Sequence of chain 1.L:
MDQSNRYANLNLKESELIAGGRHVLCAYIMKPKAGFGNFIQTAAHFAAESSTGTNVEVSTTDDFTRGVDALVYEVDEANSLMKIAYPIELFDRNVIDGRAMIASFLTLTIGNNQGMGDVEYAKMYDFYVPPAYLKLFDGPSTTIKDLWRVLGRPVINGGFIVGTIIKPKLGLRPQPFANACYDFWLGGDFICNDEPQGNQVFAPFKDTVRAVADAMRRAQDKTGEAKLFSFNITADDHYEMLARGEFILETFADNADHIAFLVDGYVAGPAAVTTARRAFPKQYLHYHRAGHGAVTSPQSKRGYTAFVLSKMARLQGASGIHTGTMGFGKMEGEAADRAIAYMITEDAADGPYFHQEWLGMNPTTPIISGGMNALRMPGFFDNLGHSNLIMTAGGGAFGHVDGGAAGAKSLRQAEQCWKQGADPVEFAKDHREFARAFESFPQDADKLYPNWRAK

The protein below binds the small molecule below.
Small molecule (SMILES): O=C(O)[C@@](O)(COP(=O)(O)O)[C@H](O)[C@H](O)COP(=O)(O)O

Sequence of chain 1.K:
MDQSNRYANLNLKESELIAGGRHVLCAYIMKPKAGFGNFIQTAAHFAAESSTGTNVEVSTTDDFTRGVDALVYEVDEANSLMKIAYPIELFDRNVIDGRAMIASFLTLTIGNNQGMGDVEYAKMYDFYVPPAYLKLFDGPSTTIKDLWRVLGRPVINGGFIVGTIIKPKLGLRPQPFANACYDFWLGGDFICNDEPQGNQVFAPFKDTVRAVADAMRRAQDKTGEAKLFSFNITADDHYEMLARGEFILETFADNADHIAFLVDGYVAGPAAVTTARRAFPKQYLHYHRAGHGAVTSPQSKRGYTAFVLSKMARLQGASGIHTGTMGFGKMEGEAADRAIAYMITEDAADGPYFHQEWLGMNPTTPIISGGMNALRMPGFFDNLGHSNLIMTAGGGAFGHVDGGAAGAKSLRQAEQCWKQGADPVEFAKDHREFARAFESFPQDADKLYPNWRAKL

Binding-site contacts:
Ligand atom O5P contacts residue HIS342 of chain 1.L at 2.7 Å (h-bond).
Ligand atom O7 contacts residue ASN132 of chain 1.K at 3.0 Å (h-bond).
Ligand atom O7 contacts residue MG1 of chain 1.UA at 2.2 Å.
Ligand atom O2P contacts residue GLY414 of chain 1.L at 2.8 Å (h-bond).
Ligand atom C contacts residue LYS187 of chain 1.L at 3.3 Å.
Ligand atom O7 contacts residue GLU215 of chain 1.L at 3.1 Å (salt-bridge).
Ligand atom O1 contacts residue LYS187 of chain 1.L at 3.1 Å (salt-bridge).
Ligand atom O4 contacts residue SER389 of chain 1.L at 3.1 Å.
Ligand atom O6 contacts residue LYS350 of chain 1.L at 2.9 Å (salt-bridge).
Ligand atom O6P contacts residue ARG309 of chain 1.L at 2.9 Å (salt-bridge).
Ligand atom C2 contacts residue MG1 of chain 1.UA at 2.9 Å.
Ligand atom O3P contacts residue LYS187 of chain 1.L at 3.3 Å.
Ligand atom O2 contacts residue ILE185 of chain 1.L at 3.4 Å.
Ligand atom O1P contacts residue LYS350 of chain 1.L at 2.6 Å (salt-bridge).
Ligand atom O5P contacts residue SER389 of chain 1.L at 3.1 Å (h-bond).
Ligand atom C contacts residue ASN132 of chain 1.K at 3.4 Å.
Ligand atom O1P contacts residue THR74 of chain 1.K at 3.5 Å (h-bond).
Ligand atom O2 contacts residue LYS187 of chain 1.L at 3.0 Å (salt-bridge).
Ligand atom O3 contacts residue CO31 of chain 1.VA at 2.8 Å (h-bond).
Ligand atom O2 contacts residue CO31 of chain 1.VA at 3.0 Å (h-bond).
Ligand atom O7 contacts residue ASP214 of chain 1.L at 3.1 Å (salt-bridge).
Ligand atom O3 contacts residue GLU215 of chain 1.L at 2.9 Å (salt-bridge).
Ligand atom C3 contacts residue MG1 of chain 1.UA at 3.1 Å.
Ligand atom O1P contacts residue GLY391 of chain 1.L at 2.7 Å (h-bond).
Ligand atom O3 contacts residue HIS308 of chain 1.L at 2.7 Å (h-bond).
Ligand atom O4 contacts residue GLY390 of chain 1.L at 3.1 Å (h-bond).
Ligand atom C5 contacts residue HIS308 of chain 1.L at 3.6 Å.
Ligand atom O2 contacts residue MG1 of chain 1.UA at 2.4 Å.
Ligand atom O3P contacts residue THR74 of chain 1.K at 2.8 Å (h-bond).
Ligand atom O2 contacts residue ASP214 of chain 1.L at 3.4 Å (salt-bridge).
Ligand atom O7 contacts residue LYS187 of chain 1.L at 3.1 Å (salt-bridge).
Ligand atom O3 contacts residue MG1 of chain 1.UA at 2.2 Å.
Ligand atom P1 contacts residue LYS350 of chain 1.L at 3.6 Å.
Ligand atom C contacts residue MG1 of chain 1.UA at 2.9 Å.
Ligand atom O4P contacts residue ARG309 of chain 1.L at 3.3 Å (salt-bridge).
Ligand atom C3 contacts residue CO31 of chain 1.VA at 3.2 Å.
Ligand atom O3P contacts residue GLY415 of chain 1.L at 2.9 Å (h-bond).
Ligand atom O7 contacts residue LYS189 of chain 1.L at 2.5 Å (salt-bridge).
Ligand atom O3 contacts residue ASN132 of chain 1.K at 3.2 Å (h-bond).
Ligand atom C1 contacts residue SER389 of chain 1.L at 3.5 Å.